This protein binds this small molecule.
Small molecule (SMILES): O=c1[nH]cnc2nc[nH]c12

Binding-site contacts:
Ligand atom O6 contacts residue ASN245 of chain 2.A at 3.2 Å (h-bond).
Ligand atom N9 contacts residue ALA119 of chain 2.A at 4.0 Å.
Ligand atom C2 contacts residue ALA244 of chain 2.A at 3.9 Å (hydrophobic).
Ligand atom C6 contacts residue GLY120 of chain 2.A at 3.6 Å.
Ligand atom C2 contacts residue ALA119 of chain 2.A at 3.6 Å (hydrophobic).
Ligand atom O6 contacts residue GLU203 of chain 2.A at 3.9 Å.
Ligand atom N7 contacts residue VAL219 of chain 2.A at 3.9 Å.
Ligand atom N3 contacts residue ALA119 of chain 2.A at 3.5 Å.
Ligand atom N3 contacts residue TYR202 of chain 2.A at 4.0 Å.
Ligand atom C5 contacts residue ALA119 of chain 2.A at 4.1 Å (hydrophobic).
Ligand atom C8 contacts residue GLU203 of chain 2.A at 3.1 Å.
Ligand atom C8 contacts residue GLY220 of chain 2.A at 3.9 Å.
Ligand atom N1 contacts residue ASN245 of chain 2.A at 2.6 Å (h-bond).
Ligand atom C5 contacts residue TYR202 of chain 2.A at 3.6 Å (hydrophobic).
Ligand atom C4 contacts residue GLY120 of chain 2.A at 3.6 Å.
Ligand atom N9 contacts residue GLY220 of chain 2.A at 3.9 Å.
Ligand atom C8 contacts residue VAL219 of chain 2.A at 3.5 Å (hydrophobic).
Ligand atom C4 contacts residue TYR202 of chain 2.A at 3.8 Å (hydrophobic).
Ligand atom N7 contacts residue GLU203 of chain 2.A at 2.7 Å (salt-bridge).
Ligand atom N9 contacts residue VAL219 of chain 2.A at 3.8 Å.
Ligand atom C2 contacts residue GLY120 of chain 2.A at 3.9 Å.
Ligand atom N9 contacts residue MET221 of chain 2.A at 4.1 Å.
Ligand atom N7 contacts residue TYR202 of chain 2.A at 3.8 Å.
Ligand atom O6 contacts residue ILE257 of chain 2.A at 3.8 Å.
Ligand atom O6 contacts residue SER247 of chain 2.A at 3.1 Å (h-bond).
Ligand atom N3 contacts residue GLY120 of chain 2.A at 3.8 Å.
Ligand atom N7 contacts residue GLY120 of chain 2.A at 4.1 Å.
Ligand atom O6 contacts residue GLY120 of chain 2.A at 3.7 Å.
Ligand atom N1 contacts residue ALA119 of chain 2.A at 4.0 Å.
Ligand atom N1 contacts residue GLY120 of chain 2.A at 3.8 Å.
Ligand atom C5 contacts residue GLY120 of chain 2.A at 3.5 Å.
Ligand atom C5 contacts residue GLU203 of chain 2.A at 3.8 Å.
Ligand atom C8 contacts residue MET221 of chain 2.A at 3.8 Å (hydrophobic).
Ligand atom C2 contacts residue VAL262 of chain 2.A at 3.6 Å (hydrophobic).
Ligand atom N1 contacts residue ILE257 of chain 2.A at 4.1 Å.
Ligand atom C4 contacts residue ALA119 of chain 2.A at 3.8 Å (hydrophobic).
Ligand atom C6 contacts residue ASN245 of chain 2.A at 3.5 Å.
Ligand atom C2 contacts residue ASN245 of chain 2.A at 3.5 Å.
Ligand atom C2 contacts residue TYR202 of chain 2.A at 4.1 Å (hydrophobic).
Ligand atom C6 contacts residue TYR202 of chain 2.A at 3.8 Å (hydrophobic).

Sequence of chain 2.A:
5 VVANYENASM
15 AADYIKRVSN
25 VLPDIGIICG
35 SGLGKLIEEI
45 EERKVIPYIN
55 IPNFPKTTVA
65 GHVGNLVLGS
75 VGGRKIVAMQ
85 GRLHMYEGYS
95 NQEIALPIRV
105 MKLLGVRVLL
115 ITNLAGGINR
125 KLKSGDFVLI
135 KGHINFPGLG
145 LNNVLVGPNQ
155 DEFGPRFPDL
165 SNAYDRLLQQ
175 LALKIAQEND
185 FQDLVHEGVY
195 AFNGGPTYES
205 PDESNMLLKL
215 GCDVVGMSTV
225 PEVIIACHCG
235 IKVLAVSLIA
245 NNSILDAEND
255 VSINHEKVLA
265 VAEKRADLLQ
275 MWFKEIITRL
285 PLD